Sequence of chain 3.A:
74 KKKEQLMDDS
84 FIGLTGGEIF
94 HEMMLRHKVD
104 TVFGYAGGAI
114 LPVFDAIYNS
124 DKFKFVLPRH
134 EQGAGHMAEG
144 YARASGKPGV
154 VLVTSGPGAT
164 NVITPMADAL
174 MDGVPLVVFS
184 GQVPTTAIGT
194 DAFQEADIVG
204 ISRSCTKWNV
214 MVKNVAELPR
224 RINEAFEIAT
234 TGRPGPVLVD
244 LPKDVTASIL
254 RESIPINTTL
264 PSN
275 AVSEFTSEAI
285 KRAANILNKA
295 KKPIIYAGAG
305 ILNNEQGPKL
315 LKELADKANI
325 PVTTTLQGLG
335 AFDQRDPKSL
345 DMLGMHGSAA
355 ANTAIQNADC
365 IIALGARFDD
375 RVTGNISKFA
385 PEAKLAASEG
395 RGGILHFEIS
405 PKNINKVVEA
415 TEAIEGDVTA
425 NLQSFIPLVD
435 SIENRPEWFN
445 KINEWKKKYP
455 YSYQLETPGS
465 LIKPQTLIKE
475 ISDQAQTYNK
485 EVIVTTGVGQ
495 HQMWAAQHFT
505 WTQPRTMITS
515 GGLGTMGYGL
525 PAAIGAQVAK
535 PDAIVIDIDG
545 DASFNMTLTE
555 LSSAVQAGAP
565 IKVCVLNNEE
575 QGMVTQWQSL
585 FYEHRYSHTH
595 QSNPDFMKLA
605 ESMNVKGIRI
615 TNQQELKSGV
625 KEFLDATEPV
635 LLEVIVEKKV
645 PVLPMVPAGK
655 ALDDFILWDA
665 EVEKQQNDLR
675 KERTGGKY

A protein and the small-molecule ligand that binds it are described below.
Small molecule (SMILES): C/C(NCc1cnc(C)nc1N)=C(/S)CCO[P](=O)([O-])O[P](=O)([O-])O

Binding-site contacts:
Ligand atom CM4 contacts residue ALA109 of chain 3.A at 3.5 Å (hydrophobic).
Ligand atom O2A contacts residue ALA546 of chain 2.A at 3.1 Å (h-bond).
Ligand atom C7 contacts residue VAL492 of chain 2.A at 3.2 Å (hydrophobic).
Ligand atom N3' contacts residue MET520 of chain 2.A at 3.4 Å (h-bond).
Ligand atom O2A contacts residue GLU574 of chain 2.A at 3.1 Å (salt-bridge).
Ligand atom CM4 contacts residue MET520 of chain 2.A at 3.5 Å (hydrophobic).
Ligand atom O2A contacts residue ASP545 of chain 2.A at 2.8 Å (salt-bridge).
Ligand atom S1 contacts residue VAL492 of chain 2.A at 3.5 Å (h-bond).
Ligand atom O3B contacts residue HIS495 of chain 2.A at 3.0 Å (h-bond).
Ligand atom O3B contacts residue GLN494 of chain 2.A at 3.4 Å (h-bond).
Ligand atom CM2 contacts residue GLU134 of chain 3.A at 3.5 Å.
Ligand atom O2B contacts residue GLY493 of chain 2.A at 3.5 Å.
Ligand atom O1A contacts residue SER547 of chain 2.A at 2.7 Å (h-bond).
Ligand atom O1B contacts residue GLY576 of chain 2.A at 2.8 Å (h-bond).
Ligand atom O1B contacts residue GLU574 of chain 2.A at 3.1 Å (salt-bridge).
Ligand atom CM4 contacts residue VAL578 of chain 2.A at 3.6 Å (hydrophobic).
Ligand atom O2B contacts residue MET577 of chain 2.A at 2.9 Å (h-bond).
Ligand atom O7 contacts residue GLN575 of chain 2.A at 3.4 Å.
Ligand atom C6' contacts residue GLU134 of chain 3.A at 3.4 Å.
Ligand atom C4' contacts residue MET520 of chain 2.A at 3.5 Å (hydrophobic).
Ligand atom O1B contacts residue MG1 of chain 2.D at 2.2 Å.
Ligand atom O7 contacts residue ALA546 of chain 2.A at 3.5 Å.
Ligand atom PB contacts residue MG1 of chain 2.D at 3.3 Å.
Ligand atom N4' contacts residue GLN197 of chain 3.A at 3.1 Å (h-bond).
Ligand atom PB contacts residue GLN494 of chain 2.A at 3.6 Å.
Ligand atom CM2 contacts residue ASN164 of chain 3.A at 3.5 Å.
Ligand atom O1A contacts residue GLY544 of chain 2.A at 3.5 Å.
Ligand atom O2B contacts residue GLN494 of chain 2.A at 2.7 Å (h-bond).
Ligand atom O2A contacts residue MG1 of chain 2.D at 2.1 Å.
Ligand atom N4' contacts residue GLY518 of chain 2.A at 2.9 Å (h-bond).
Ligand atom C4 contacts residue MET520 of chain 2.A at 3.3 Å (hydrophobic).
Ligand atom O2B contacts residue GLY576 of chain 2.A at 3.4 Å (h-bond).
Ligand atom O1B contacts residue ASN572 of chain 2.A at 3.1 Å (h-bond).
Ligand atom O3A contacts residue HIS495 of chain 2.A at 3.0 Å (h-bond).
Ligand atom PA contacts residue MG1 of chain 2.D at 3.3 Å.
Ligand atom C5' contacts residue MET520 of chain 2.A at 3.5 Å (hydrophobic).
Ligand atom C6 contacts residue GLN575 of chain 2.A at 3.6 Å.
Ligand atom N3' contacts residue PRO160 of chain 3.A at 3.6 Å.
Ligand atom C5 contacts residue MET520 of chain 2.A at 3.6 Å (hydrophobic).
Ligand atom N1' contacts residue GLU134 of chain 3.A at 2.7 Å (salt-bridge).

Sequence of chain 2.A:
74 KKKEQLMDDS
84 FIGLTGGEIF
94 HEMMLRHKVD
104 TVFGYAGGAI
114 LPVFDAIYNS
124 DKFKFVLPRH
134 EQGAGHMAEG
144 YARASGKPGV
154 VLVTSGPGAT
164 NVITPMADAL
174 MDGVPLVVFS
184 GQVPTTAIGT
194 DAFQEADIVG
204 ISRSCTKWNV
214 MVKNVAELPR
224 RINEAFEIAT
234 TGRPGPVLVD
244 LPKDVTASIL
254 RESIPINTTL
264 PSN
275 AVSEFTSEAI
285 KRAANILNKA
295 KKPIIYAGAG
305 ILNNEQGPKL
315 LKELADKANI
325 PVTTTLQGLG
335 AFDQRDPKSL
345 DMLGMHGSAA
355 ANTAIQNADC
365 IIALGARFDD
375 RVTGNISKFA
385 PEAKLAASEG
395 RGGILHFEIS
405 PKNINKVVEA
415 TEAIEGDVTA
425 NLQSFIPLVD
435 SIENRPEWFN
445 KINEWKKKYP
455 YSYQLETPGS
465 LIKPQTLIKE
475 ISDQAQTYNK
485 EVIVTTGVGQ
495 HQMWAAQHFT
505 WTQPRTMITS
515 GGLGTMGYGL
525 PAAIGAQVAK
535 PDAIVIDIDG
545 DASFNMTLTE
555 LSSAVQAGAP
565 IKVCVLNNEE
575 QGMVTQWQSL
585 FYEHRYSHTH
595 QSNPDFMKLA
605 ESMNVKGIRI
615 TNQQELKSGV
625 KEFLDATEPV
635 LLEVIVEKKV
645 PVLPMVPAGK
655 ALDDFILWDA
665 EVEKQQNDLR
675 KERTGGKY